The small molecule below binds the protein below.
Small molecule (SMILES): CC(=O)N[C@@H]1[C@@H](O)[C@H](O)[C@@H](CO)O[C@H]1O

Binding-site contacts:
Ligand atom C7 contacts residue ASN116 of chain 1.B at 4.2 Å.
Ligand atom N2 contacts residue SER118 of chain 1.B at 4.2 Å.
Ligand atom C2 contacts residue SER118 of chain 1.B at 4.0 Å.
Ligand atom N2 contacts residue ASN116 of chain 1.B at 3.0 Å (h-bond).
Ligand atom C3 contacts residue ASN116 of chain 1.B at 3.9 Å.
Ligand atom C5 contacts residue ASN116 of chain 1.B at 3.7 Å.
Ligand atom C7 contacts residue SER118 of chain 1.B at 4.0 Å.
Ligand atom N2 contacts residue ASN119 of chain 1.B at 4.5 Å.
Ligand atom C7 contacts residue ASN119 of chain 1.B at 4.5 Å.
Ligand atom O5 contacts residue ASN116 of chain 1.B at 2.5 Å (h-bond).
Ligand atom C2 contacts residue ASN116 of chain 1.B at 2.7 Å.
Ligand atom O7 contacts residue SER118 of chain 1.B at 4.3 Å.
Ligand atom C1 contacts residue ASN116 of chain 1.B at 1.5 Å.
Ligand atom C4 contacts residue ASN116 of chain 1.B at 4.4 Å.
Ligand atom C8 contacts residue SER118 of chain 1.B at 3.7 Å.
Ligand atom O7 contacts residue ASN119 of chain 1.B at 3.9 Å.

Sequence of chain 1.B:
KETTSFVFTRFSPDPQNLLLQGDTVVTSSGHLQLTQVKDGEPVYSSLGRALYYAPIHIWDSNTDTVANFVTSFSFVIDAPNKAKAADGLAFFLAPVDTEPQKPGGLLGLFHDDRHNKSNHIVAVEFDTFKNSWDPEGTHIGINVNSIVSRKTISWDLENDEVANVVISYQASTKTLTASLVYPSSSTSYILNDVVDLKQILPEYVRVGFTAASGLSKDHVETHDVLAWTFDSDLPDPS